Sequence of chain 1.C:
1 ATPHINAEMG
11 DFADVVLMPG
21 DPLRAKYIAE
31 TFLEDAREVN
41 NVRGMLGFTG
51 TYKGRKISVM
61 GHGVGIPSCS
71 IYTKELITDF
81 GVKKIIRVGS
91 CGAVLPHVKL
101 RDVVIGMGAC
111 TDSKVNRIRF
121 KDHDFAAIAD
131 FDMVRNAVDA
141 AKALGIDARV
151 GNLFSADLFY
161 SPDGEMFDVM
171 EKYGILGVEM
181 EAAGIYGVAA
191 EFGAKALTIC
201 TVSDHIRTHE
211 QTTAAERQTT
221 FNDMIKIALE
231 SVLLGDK

This protein binds this small molecule.
Small molecule (SMILES): Cc1ncnc2c1ncn2[C@@H]1O[C@H]([C@H](C)O)[C@@H](O)[C@H]1O

Sequence of chain 2.B:
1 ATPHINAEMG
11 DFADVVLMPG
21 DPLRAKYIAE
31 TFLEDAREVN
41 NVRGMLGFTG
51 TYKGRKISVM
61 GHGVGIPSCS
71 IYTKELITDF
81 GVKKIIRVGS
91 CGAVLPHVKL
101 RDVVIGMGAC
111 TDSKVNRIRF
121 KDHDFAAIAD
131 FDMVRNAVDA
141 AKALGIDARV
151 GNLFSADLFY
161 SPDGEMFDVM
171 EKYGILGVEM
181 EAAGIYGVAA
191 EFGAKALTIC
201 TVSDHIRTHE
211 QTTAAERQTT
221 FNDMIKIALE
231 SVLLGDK

Binding-site contacts:
Ligand atom C6' contacts residue ILE71 of chain 2.B at 2.9 Å (hydrophobic).
Ligand atom C5 contacts residue PHE159 of chain 1.C at 3.6 Å (hydrophobic).
Ligand atom O4' contacts residue ARG43 of chain 2.B at 3.6 Å.
Ligand atom O2' contacts residue PO41 of chain 1.G at 3.1 Å (h-bond).
Ligand atom N7 contacts residue ASP204 of chain 1.C at 3.5 Å (salt-bridge).
Ligand atom O5' contacts residue HIS4 of chain 2.B at 2.3 Å (h-bond).
Ligand atom C4 contacts residue VAL178 of chain 1.C at 3.6 Å (hydrophobic).
Ligand atom C5' contacts residue HIS4 of chain 2.B at 3.4 Å.
Ligand atom C8 contacts residue SER90 of chain 1.C at 3.7 Å.
Ligand atom C4' contacts residue ARG43 of chain 2.B at 3.7 Å.
Ligand atom C2 contacts residue PHE159 of chain 1.C at 3.5 Å (hydrophobic).
Ligand atom C1' contacts residue SER90 of chain 1.C at 3.3 Å.
Ligand atom C6 contacts residue PHE159 of chain 1.C at 3.6 Å (hydrophobic).
Ligand atom N7 contacts residue GLY92 of chain 1.C at 3.6 Å.
Ligand atom N3 contacts residue GLU179 of chain 1.C at 3.7 Å.
Ligand atom N3 contacts residue PHE159 of chain 1.C at 3.7 Å.
Ligand atom O3' contacts residue GLU181 of chain 1.C at 2.8 Å (salt-bridge).
Ligand atom O4' contacts residue SER90 of chain 1.C at 3.1 Å (h-bond).
Ligand atom O2' contacts residue MET180 of chain 1.C at 2.9 Å (h-bond).
Ligand atom O2' contacts residue GLU179 of chain 1.C at 3.3 Å.
Ligand atom C2 contacts residue MET180 of chain 1.C at 3.6 Å (hydrophobic).
Ligand atom C2' contacts residue MET180 of chain 1.C at 3.7 Å (hydrophobic).
Ligand atom O4' contacts residue PO41 of chain 1.G at 3.3 Å (h-bond).
Ligand atom C3' contacts residue GLU181 of chain 1.C at 3.6 Å.
Ligand atom N3 contacts residue MET180 of chain 1.C at 3.2 Å.
Ligand atom C5 contacts residue VAL178 of chain 1.C at 3.5 Å (hydrophobic).
Ligand atom C6' contacts residue HIS4 of chain 2.B at 3.2 Å.
Ligand atom C3' contacts residue PO41 of chain 1.G at 3.7 Å.
Ligand atom C5' contacts residue PHE159 of chain 1.C at 3.6 Å (hydrophobic).
Ligand atom N1 contacts residue PHE159 of chain 1.C at 3.6 Å.
Ligand atom C6' contacts residue MET180 of chain 1.C at 3.7 Å (hydrophobic).
Ligand atom C6 contacts residue VAL178 of chain 1.C at 3.7 Å (hydrophobic).
Ligand atom C3' contacts residue MET180 of chain 1.C at 3.7 Å (hydrophobic).
Ligand atom O2' contacts residue GLU181 of chain 1.C at 2.7 Å (salt-bridge).
Ligand atom O2' contacts residue ARG87 of chain 1.C at 3.2 Å (salt-bridge).
Ligand atom C6' contacts residue VAL64 of chain 1.C at 3.7 Å (hydrophobic).
Ligand atom C2' contacts residue PO41 of chain 1.G at 3.4 Å.
Ligand atom O3' contacts residue PO41 of chain 1.G at 2.7 Å (h-bond).
Ligand atom C1' contacts residue PO41 of chain 1.G at 3.2 Å.
Ligand atom O5' contacts residue PHE159 of chain 1.C at 3.5 Å.